The small molecule below binds the protein below.
Small molecule (SMILES): CC(=O)N[C@@H]1[C@@H](O)[C@H](O)[C@@H](CO)O[C@H]1O

Sequence of chain 1.B:
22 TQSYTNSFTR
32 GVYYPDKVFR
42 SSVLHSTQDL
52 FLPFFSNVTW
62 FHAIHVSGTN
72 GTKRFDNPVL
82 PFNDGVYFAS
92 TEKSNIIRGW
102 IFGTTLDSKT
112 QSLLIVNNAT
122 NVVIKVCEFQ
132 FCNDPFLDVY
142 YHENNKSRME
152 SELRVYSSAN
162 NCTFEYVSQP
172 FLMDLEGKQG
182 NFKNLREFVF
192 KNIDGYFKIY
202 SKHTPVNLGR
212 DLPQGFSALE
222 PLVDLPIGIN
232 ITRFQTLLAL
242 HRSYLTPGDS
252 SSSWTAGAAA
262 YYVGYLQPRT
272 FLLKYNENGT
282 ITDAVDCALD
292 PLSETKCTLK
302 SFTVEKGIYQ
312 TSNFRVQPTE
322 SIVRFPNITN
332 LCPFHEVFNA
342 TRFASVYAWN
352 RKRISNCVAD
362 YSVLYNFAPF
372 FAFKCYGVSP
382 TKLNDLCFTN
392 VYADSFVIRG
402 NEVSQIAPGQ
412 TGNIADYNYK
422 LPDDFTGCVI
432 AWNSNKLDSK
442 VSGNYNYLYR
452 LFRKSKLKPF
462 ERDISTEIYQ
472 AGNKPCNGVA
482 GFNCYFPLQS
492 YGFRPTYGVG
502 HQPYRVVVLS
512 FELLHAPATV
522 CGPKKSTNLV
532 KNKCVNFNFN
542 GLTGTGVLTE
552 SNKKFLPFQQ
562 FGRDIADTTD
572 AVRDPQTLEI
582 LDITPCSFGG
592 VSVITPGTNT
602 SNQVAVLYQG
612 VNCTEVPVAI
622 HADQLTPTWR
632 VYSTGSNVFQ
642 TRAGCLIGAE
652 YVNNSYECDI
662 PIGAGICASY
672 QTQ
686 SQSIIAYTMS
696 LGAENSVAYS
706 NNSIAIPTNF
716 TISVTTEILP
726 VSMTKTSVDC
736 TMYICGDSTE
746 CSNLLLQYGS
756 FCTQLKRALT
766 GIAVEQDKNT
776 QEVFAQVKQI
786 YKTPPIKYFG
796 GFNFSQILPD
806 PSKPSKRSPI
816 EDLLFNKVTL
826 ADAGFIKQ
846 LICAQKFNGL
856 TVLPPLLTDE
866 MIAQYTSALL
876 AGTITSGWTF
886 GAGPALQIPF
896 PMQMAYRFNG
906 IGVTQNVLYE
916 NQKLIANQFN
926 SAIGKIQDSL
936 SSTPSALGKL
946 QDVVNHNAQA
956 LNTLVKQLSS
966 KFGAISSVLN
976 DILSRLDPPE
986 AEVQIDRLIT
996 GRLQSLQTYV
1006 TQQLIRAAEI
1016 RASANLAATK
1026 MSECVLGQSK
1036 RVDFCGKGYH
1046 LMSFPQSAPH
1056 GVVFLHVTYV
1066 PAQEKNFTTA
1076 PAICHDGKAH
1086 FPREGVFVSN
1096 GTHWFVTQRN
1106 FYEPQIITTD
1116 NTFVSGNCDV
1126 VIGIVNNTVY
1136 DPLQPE

Binding-site contacts:
Ligand atom C8 contacts residue SER57 of chain 1.B at 3.8 Å.
Ligand atom C7 contacts residue SER57 of chain 1.B at 4.5 Å.
Ligand atom C3 contacts residue ASN58 of chain 1.B at 3.8 Å.
Ligand atom C8 contacts residue ASN58 of chain 1.B at 3.8 Å.
Ligand atom C8 contacts residue ASN27 of chain 1.B at 3.4 Å.
Ligand atom O5 contacts residue ASN58 of chain 1.B at 2.4 Å (h-bond).
Ligand atom C8 contacts residue PHE56 of chain 1.B at 3.7 Å (hydrophobic).
Ligand atom C1 contacts residue TYR25 of chain 1.B at 3.8 Å (hydrophobic).
Ligand atom C1 contacts residue ASN58 of chain 1.B at 1.4 Å.
Ligand atom C2 contacts residue ASN58 of chain 1.B at 2.5 Å.
Ligand atom C4 contacts residue ASN58 of chain 1.B at 4.3 Å.
Ligand atom C5 contacts residue ASN58 of chain 1.B at 3.7 Å.
Ligand atom O5 contacts residue TYR25 of chain 1.B at 4.0 Å.
Ligand atom N2 contacts residue ASN58 of chain 1.B at 2.7 Å (h-bond).
Ligand atom C7 contacts residue ASN58 of chain 1.B at 3.5 Å.
Ligand atom O7 contacts residue ASN58 of chain 1.B at 4.1 Å.